Binding-site contacts:
Ligand atom C contacts residue LYS489 of chain 1.A at 3.7 Å.
Ligand atom CD contacts residue GLN259 of chain 1.A at 3.7 Å.
Ligand atom NZ contacts residue GLN259 of chain 1.A at 3.0 Å (h-bond).
Ligand atom O contacts residue HIS491 of chain 1.A at 3.4 Å.
Ligand atom O contacts residue TYR498 of chain 1.A at 2.7 Å (h-bond).
Ligand atom OXT contacts residue HIS331 of chain 1.A at 3.9 Å.
Ligand atom CA contacts residue GLN1 of chain 1.Q at 2.5 Å.
Ligand atom C contacts residue TYR498 of chain 1.A at 3.6 Å (hydrophobic).
Ligand atom CA contacts residue TYR498 of chain 1.A at 4.0 Å (hydrophobic).
Ligand atom N contacts residue GLN1 of chain 1.Q at 1.3 Å.
Ligand atom O contacts residue GLN259 of chain 1.A at 3.1 Å (h-bond).
Ligand atom CE contacts residue GLN259 of chain 1.A at 3.8 Å.
Ligand atom OXT contacts residue HIS491 of chain 1.A at 4.3 Å.
Ligand atom CA contacts residue TYR501 of chain 1.A at 3.8 Å (hydrophobic).
Ligand atom C contacts residue HIS331 of chain 1.A at 4.4 Å.
Ligand atom OXT contacts residue GLN1 of chain 1.Q at 3.1 Å.
Ligand atom CG contacts residue GLN1 of chain 1.Q at 4.2 Å.
Ligand atom CE contacts residue SER260 of chain 1.A at 4.1 Å.
Ligand atom NZ contacts residue SER260 of chain 1.A at 3.1 Å (h-bond).
Ligand atom OXT contacts residue LYS489 of chain 1.A at 3.8 Å.
Ligand atom CB contacts residue TYR501 of chain 1.A at 4.0 Å (hydrophobic).
Ligand atom CD contacts residue PHE505 of chain 1.A at 3.9 Å (hydrophobic).
Ligand atom CG contacts residue GLN259 of chain 1.A at 3.5 Å.
Ligand atom CB contacts residue PHE435 of chain 1.A at 3.9 Å (hydrophobic).
Ligand atom CB contacts residue GLN259 of chain 1.A at 4.0 Å.
Ligand atom O contacts residue LYS489 of chain 1.A at 2.7 Å (salt-bridge).
Ligand atom N contacts residue TYR501 of chain 1.A at 3.8 Å.
Ligand atom CD contacts residue PHE435 of chain 1.A at 3.8 Å (hydrophobic).
Ligand atom C contacts residue GLN259 of chain 1.A at 3.4 Å.
Ligand atom CA contacts residue HIS491 of chain 1.A at 4.2 Å.
Ligand atom C contacts residue HIS491 of chain 1.A at 3.7 Å.
Ligand atom CB contacts residue GLN1 of chain 1.Q at 3.8 Å.
Ligand atom CA contacts residue GLN259 of chain 1.A at 4.3 Å.
Ligand atom O contacts residue GLN1 of chain 1.Q at 3.9 Å.
Ligand atom NZ contacts residue PHE435 of chain 1.A at 4.4 Å.
Ligand atom OXT contacts residue GLN259 of chain 1.A at 3.5 Å (h-bond).
Ligand atom CB contacts residue TYR498 of chain 1.A at 4.0 Å (hydrophobic).
Ligand atom C contacts residue GLN1 of chain 1.Q at 3.1 Å.
Ligand atom CG contacts residue PHE435 of chain 1.A at 4.3 Å (hydrophobic).

Sequence of chain 1.A:
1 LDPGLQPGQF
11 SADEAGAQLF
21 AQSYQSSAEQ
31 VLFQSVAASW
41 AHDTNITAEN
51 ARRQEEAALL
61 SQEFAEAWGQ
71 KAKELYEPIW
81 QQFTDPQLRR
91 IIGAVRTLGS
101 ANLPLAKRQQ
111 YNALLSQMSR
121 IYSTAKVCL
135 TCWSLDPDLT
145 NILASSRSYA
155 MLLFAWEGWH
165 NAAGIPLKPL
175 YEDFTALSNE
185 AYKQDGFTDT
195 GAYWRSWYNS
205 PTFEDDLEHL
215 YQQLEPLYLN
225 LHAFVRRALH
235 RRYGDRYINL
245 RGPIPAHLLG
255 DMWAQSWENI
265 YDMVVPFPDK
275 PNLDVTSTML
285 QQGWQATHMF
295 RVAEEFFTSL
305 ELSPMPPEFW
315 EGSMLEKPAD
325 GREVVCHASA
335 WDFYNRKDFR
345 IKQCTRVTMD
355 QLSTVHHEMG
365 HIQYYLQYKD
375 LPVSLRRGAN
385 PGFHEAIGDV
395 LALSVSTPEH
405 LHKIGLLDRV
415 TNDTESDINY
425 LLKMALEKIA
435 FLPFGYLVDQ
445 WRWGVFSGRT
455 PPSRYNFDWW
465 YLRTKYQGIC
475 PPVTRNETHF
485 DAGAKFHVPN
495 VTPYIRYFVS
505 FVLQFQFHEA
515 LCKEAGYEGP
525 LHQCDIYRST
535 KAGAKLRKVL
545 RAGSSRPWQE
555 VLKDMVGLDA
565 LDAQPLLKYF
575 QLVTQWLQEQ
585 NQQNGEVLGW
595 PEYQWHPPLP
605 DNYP

This small molecule binds to this protein.
Small molecule (SMILES): N[C@@H](CCCC[NH3+])C(=O)O